This protein binds this small molecule.
Small molecule (SMILES): Nc1ccn([C@@H]2O[C@H](CO[P](=O)(O)O[C@H]3[C@@H](O)[C@H](n4ccc(N)nc4=O)O[C@@H]3CO[P](=O)(O)O[C@H]3[C@@H](O)[C@H](n4cnc5c(N)ncnc54)O[C@@H]3CO[P](=O)(O)O[C@H]3[C@@H](O)[C@H](n4ccc(N)nc4=O)O[C@@H]3CO[P](=O)(O)O[C@H]3[C@@H](O)[C@H](n4ccc(=O)[nH]c4=O)O[C@@H]3CO[P](=O)(O)O[C@H]3[C@@H](O)[C@H](n4cnc5c(N)ncnc54)O[C@@H]3CO[P](=O)(O)O[C@H]3[C@@H](O)[C@H](n4cnc5c(=O)nc(N)[nH]c54)O[C@@H]3CO[P](=O)(O)O[C@H]3[C@@H](O)[C@H](n4cnc5c(=O)nc(N)[nH]c54)O[C@@H]3CO)[C@@H](O)[C@H]2O)c(=O)n1

Sequence of chain 38.E:
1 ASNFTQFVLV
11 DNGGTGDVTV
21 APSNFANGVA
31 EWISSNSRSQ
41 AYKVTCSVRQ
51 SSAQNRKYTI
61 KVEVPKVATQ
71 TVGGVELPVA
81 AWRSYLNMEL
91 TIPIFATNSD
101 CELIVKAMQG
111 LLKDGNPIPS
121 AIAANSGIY

Sequence of chain 12.E:
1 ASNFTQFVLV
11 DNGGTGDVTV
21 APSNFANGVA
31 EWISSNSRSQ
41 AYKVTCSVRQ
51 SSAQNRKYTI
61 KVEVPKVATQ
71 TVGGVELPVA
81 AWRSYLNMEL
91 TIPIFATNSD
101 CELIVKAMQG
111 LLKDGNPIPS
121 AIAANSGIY

Binding-site contacts:
Ligand atom C2 contacts residue SER47 of chain 38.E at 3.2 Å.
Ligand atom O3' contacts residue SER51 of chain 12.E at 3.4 Å (h-bond).
Ligand atom N6 contacts residue THR45 of chain 38.E at 2.7 Å (h-bond).
Ligand atom OP1 contacts residue SER52 of chain 12.E at 3.2 Å.
Ligand atom C2' contacts residue GLU63 of chain 38.E at 3.5 Å.
Ligand atom C4' contacts residue TYR85 of chain 38.E at 3.2 Å (hydrophobic).
Ligand atom N9 contacts residue LYS61 of chain 38.E at 3.3 Å (salt-bridge).
Ligand atom N6 contacts residue CYS46 of chain 38.E at 3.3 Å (h-bond).
Ligand atom O4' contacts residue LYS61 of chain 38.E at 2.8 Å (salt-bridge).
Ligand atom OP1 contacts residue ARG49 of chain 12.E at 2.5 Å (salt-bridge).
Ligand atom C5' contacts residue SER51 of chain 12.E at 3.3 Å.
Ligand atom P contacts residue ARG49 of chain 12.E at 3.0 Å.
Ligand atom C5' contacts residue TYR85 of chain 38.E at 2.9 Å (hydrophobic).
Ligand atom N7 contacts residue THR45 of chain 38.E at 2.6 Å (h-bond).
Ligand atom C3' contacts residue TYR85 of chain 38.E at 3.4 Å (hydrophobic).
Ligand atom OP1 contacts residue ASN55 of chain 12.E at 2.8 Å (h-bond).
Ligand atom P contacts residue SER51 of chain 12.E at 3.5 Å.
Ligand atom OP2 contacts residue LYS43 of chain 38.E at 2.7 Å (salt-bridge).
Ligand atom N7 contacts residue LYS61 of chain 38.E at 3.3 Å.
Ligand atom OP2 contacts residue SER51 of chain 12.E at 3.4 Å (h-bond).
Ligand atom OP2 contacts residue LYS57 of chain 12.E at 2.6 Å (salt-bridge).
Ligand atom OP2 contacts residue ASN55 of chain 12.E at 3.4 Å (h-bond).
Ligand atom N1 contacts residue SER47 of chain 38.E at 2.9 Å (h-bond).
Ligand atom C5 contacts residue THR45 of chain 38.E at 3.2 Å.
Ligand atom C6 contacts residue THR45 of chain 38.E at 3.3 Å.
Ligand atom OP1 contacts residue SER51 of chain 12.E at 2.9 Å (h-bond).
Ligand atom OP2 contacts residue TYR85 of chain 38.E at 2.7 Å (h-bond).
Ligand atom OP1 contacts residue SER51 of chain 12.E at 3.5 Å.
Ligand atom N1 contacts residue TYR85 of chain 38.E at 3.5 Å.
Ligand atom N3 contacts residue TYR85 of chain 38.E at 3.5 Å.
Ligand atom O2' contacts residue GLU63 of chain 38.E at 3.2 Å (salt-bridge).
Ligand atom C4 contacts residue TYR85 of chain 38.E at 3.6 Å (hydrophobic).
Ligand atom O2 contacts residue ASN87 of chain 38.E at 3.3 Å (h-bond).
Ligand atom OP2 contacts residue ARG49 of chain 12.E at 2.3 Å (salt-bridge).
Ligand atom N6 contacts residue THR59 of chain 38.E at 2.8 Å (h-bond).
Ligand atom O3' contacts residue ARG49 of chain 12.E at 3.4 Å (salt-bridge).
Ligand atom C5' contacts residue ARG49 of chain 12.E at 3.5 Å.
Ligand atom O2' contacts residue TYR85 of chain 38.E at 3.4 Å.
Ligand atom C2' contacts residue TYR85 of chain 38.E at 3.4 Å (hydrophobic).
Ligand atom C8 contacts residue LYS61 of chain 38.E at 3.4 Å.